Sequence of chain 1.E:
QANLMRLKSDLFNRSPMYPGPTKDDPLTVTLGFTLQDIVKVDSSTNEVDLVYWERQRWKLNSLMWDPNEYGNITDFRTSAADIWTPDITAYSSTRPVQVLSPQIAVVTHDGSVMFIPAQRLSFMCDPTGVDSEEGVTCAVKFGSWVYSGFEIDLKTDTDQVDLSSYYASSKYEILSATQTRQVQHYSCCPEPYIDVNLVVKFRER

Binding-site contacts:
Ligand atom C19 contacts residue CYS188 of chain 1.E at 3.5 Å (hydrophobic).
Ligand atom C20 contacts residue ARG55 of chain 1.A at 3.4 Å.
Ligand atom C23 contacts residue CYS188 of chain 1.E at 3.5 Å (hydrophobic).
Ligand atom C10 contacts residue TYR193 of chain 1.E at 3.9 Å (hydrophobic).
Ligand atom C22 contacts residue ARG55 of chain 1.A at 3.6 Å.
Ligand atom N15 contacts residue ILE116 of chain 1.A at 4.0 Å.
Ligand atom C12 contacts residue CYS188 of chain 1.E at 4.0 Å (hydrophobic).
Ligand atom C05 contacts residue TYR186 of chain 1.E at 3.9 Å (hydrophobic).
Ligand atom C07 contacts residue TRP145 of chain 1.E at 3.2 Å (hydrophobic).
Ligand atom N16 contacts residue CYS188 of chain 1.E at 3.8 Å.
Ligand atom C09 contacts residue TRP145 of chain 1.E at 3.7 Å (hydrophobic).
Ligand atom C23 contacts residue ILE116 of chain 1.A at 3.9 Å (hydrophobic).
Ligand atom C20 contacts residue CYS188 of chain 1.E at 3.9 Å (hydrophobic).
Ligand atom C12 contacts residue ILE116 of chain 1.A at 3.2 Å (hydrophobic).
Ligand atom C04 contacts residue TYR193 of chain 1.E at 3.9 Å (hydrophobic).
Ligand atom C03 contacts residue TRP145 of chain 1.E at 3.4 Å (hydrophobic).
Ligand atom O13 contacts residue ILE116 of chain 1.A at 3.4 Å.
Ligand atom C08 contacts residue TRP145 of chain 1.E at 3.3 Å (hydrophobic).
Ligand atom C19 contacts residue ARG55 of chain 1.A at 3.6 Å.
Ligand atom C06 contacts residue TRP145 of chain 1.E at 4.0 Å (hydrophobic).
Ligand atom C01 contacts residue SER144 of chain 1.E at 3.8 Å.
Ligand atom C17 contacts residue THR34 of chain 1.A at 3.4 Å.
Ligand atom C04 contacts residue TYR186 of chain 1.E at 3.5 Å (hydrophobic).
Ligand atom C17 contacts residue ASP162 of chain 1.A at 3.3 Å.
Ligand atom C14 contacts residue CYS188 of chain 1.E at 3.5 Å (hydrophobic).
Ligand atom N11 contacts residue ILE116 of chain 1.A at 3.6 Å.
Ligand atom N02 contacts residue TRP145 of chain 1.E at 2.7 Å (h-bond).
Ligand atom C06 contacts residue TRP53 of chain 1.A at 3.7 Å (hydrophobic).
Ligand atom C01 contacts residue TRP145 of chain 1.E at 3.3 Å (hydrophobic).
Ligand atom C21 contacts residue CYS188 of chain 1.E at 4.0 Å (hydrophobic).
Ligand atom O13 contacts residue CYS189 of chain 1.E at 3.9 Å.
Ligand atom C18 contacts residue CYS188 of chain 1.E at 3.4 Å (hydrophobic).
Ligand atom C23 contacts residue ARG55 of chain 1.A at 3.7 Å.
Ligand atom C10 contacts residue TRP145 of chain 1.E at 3.5 Å (hydrophobic).
Ligand atom C18 contacts residue ARG55 of chain 1.A at 3.7 Å.
Ligand atom C22 contacts residue CYS188 of chain 1.E at 3.9 Å (hydrophobic).
Ligand atom C14 contacts residue ILE116 of chain 1.A at 3.4 Å (hydrophobic).
Ligand atom C03 contacts residue TYR193 of chain 1.E at 3.6 Å (hydrophobic).
Ligand atom N15 contacts residue CYS188 of chain 1.E at 3.9 Å.
Ligand atom C21 contacts residue ARG55 of chain 1.A at 3.6 Å.

This small molecule binds to this protein.
Small molecule (SMILES): CN1[C@@H]2CCC[C@H]1CC(NC(=O)c1nn(C)c3ccccc13)C2

Sequence of chain 1.A:
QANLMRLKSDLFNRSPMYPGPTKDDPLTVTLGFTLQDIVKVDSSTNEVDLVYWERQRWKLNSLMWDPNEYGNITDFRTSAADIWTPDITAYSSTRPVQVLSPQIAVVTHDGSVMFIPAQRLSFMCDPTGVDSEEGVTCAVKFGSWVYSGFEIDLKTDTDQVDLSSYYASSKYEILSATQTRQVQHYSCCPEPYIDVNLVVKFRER